A protein and the small-molecule ligand that binds it are described below.
Small molecule (SMILES): N=C(N)c1ccc([C@H]2[C@H]3C(=O)N(Cc4ccc5c(c4)OCO5)[C@H](C4CC4)[C@H]3[C@@H]3CCCN32)cc1

Sequence of chain 1.B:
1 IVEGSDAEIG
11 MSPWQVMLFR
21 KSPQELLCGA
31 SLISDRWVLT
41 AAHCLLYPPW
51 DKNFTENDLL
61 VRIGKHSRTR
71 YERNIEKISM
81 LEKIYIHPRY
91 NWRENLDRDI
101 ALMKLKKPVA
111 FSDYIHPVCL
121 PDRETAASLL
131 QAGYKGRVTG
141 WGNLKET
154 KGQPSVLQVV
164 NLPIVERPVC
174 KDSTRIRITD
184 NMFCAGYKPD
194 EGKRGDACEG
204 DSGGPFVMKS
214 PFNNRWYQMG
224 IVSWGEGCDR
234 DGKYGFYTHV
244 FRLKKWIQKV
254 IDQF

Binding-site contacts:
Ligand atom C5 contacts residue TRP227 of chain 1.B at 3.5 Å (hydrophobic).
Ligand atom C28 contacts residue GLU94 of chain 1.B at 2.8 Å.
Ligand atom N2 contacts residue ASP199 of chain 1.B at 2.7 Å (salt-bridge).
Ligand atom C5 contacts residue VAL225 of chain 1.B at 3.9 Å (hydrophobic).
Ligand atom C12 contacts residue GLU202 of chain 1.B at 3.7 Å.
Ligand atom C42 contacts residue TYR47 of chain 1.B at 3.8 Å (hydrophobic).
Ligand atom C6 contacts residue SER205 of chain 1.B at 3.7 Å.
Ligand atom C28 contacts residue ASN95 of chain 1.B at 3.3 Å.
Ligand atom C10 contacts residue SER205 of chain 1.B at 3.3 Å.
Ligand atom C5 contacts residue GLY228 of chain 1.B at 3.7 Å.
Ligand atom C41 contacts residue TYR47 of chain 1.B at 3.8 Å (hydrophobic).
Ligand atom C4 contacts residue TRP227 of chain 1.B at 3.8 Å (hydrophobic).
Ligand atom N2 contacts residue GLY238 of chain 1.B at 3.6 Å.
Ligand atom N1 contacts residue ASP199 of chain 1.B at 2.8 Å (salt-bridge).
Ligand atom C8 contacts residue GLY228 of chain 1.B at 3.8 Å.
Ligand atom C6 contacts residue TRP227 of chain 1.B at 3.6 Å (hydrophobic).
Ligand atom N1 contacts residue CYS231 of chain 1.B at 3.9 Å.
Ligand atom C31 contacts residue TRP227 of chain 1.B at 3.6 Å (hydrophobic).
Ligand atom O29 contacts residue ASN95 of chain 1.B at 3.2 Å.
Ligand atom C22 contacts residue SER226 of chain 1.B at 3.4 Å.
Ligand atom O21 contacts residue GLY228 of chain 1.B at 2.9 Å (h-bond).
Ligand atom C41 contacts residue HIS43 of chain 1.B at 3.7 Å.
Ligand atom C9 contacts residue GLY228 of chain 1.B at 3.5 Å.
Ligand atom C20 contacts residue TRP227 of chain 1.B at 3.8 Å (hydrophobic).
Ligand atom C22 contacts residue HIS43 of chain 1.B at 3.8 Å.
Ligand atom N1 contacts residue ALA200 of chain 1.B at 3.3 Å (h-bond).
Ligand atom C16 contacts residue HIS43 of chain 1.B at 3.6 Å.
Ligand atom N1 contacts residue GLY230 of chain 1.B at 2.9 Å (h-bond).
Ligand atom C3 contacts residue ASP199 of chain 1.B at 3.5 Å.
Ligand atom O29 contacts residue GLU94 of chain 1.B at 3.5 Å (salt-bridge).
Ligand atom C9 contacts residue GLY230 of chain 1.B at 3.6 Å.
Ligand atom C42 contacts residue LEU96 of chain 1.B at 3.6 Å (hydrophobic).
Ligand atom C6 contacts residue SER226 of chain 1.B at 3.8 Å.
Ligand atom C3 contacts residue GLY228 of chain 1.B at 3.8 Å.
Ligand atom O27 contacts residue TYR47 of chain 1.B at 3.5 Å (h-bond).
Ligand atom N2 contacts residue ALA200 of chain 1.B at 3.5 Å (h-bond).
Ligand atom C4 contacts residue GLY228 of chain 1.B at 3.5 Å.
Ligand atom O21 contacts residue TRP227 of chain 1.B at 3.3 Å.
Ligand atom C3 contacts residue ALA200 of chain 1.B at 3.4 Å (hydrophobic).
Ligand atom C32 contacts residue TRP227 of chain 1.B at 3.4 Å (hydrophobic).